Sequence of chain 1.H:
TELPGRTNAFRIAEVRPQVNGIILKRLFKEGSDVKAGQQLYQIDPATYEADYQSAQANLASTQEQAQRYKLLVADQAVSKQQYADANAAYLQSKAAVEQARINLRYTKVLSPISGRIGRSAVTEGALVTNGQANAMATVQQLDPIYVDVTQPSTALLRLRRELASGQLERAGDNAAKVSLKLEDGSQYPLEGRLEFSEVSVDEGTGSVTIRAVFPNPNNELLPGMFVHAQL

Sequence of chain 1.G:
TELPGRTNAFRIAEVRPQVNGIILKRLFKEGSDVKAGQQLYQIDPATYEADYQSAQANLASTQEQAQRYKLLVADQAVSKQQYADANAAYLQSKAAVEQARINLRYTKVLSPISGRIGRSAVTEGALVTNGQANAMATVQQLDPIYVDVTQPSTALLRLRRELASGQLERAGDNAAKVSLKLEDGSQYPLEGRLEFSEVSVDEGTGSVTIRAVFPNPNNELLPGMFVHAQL

A protein and the small-molecule ligand that binds it are described below.
Small molecule (SMILES): O=C[C@H](O)CO

Binding-site contacts:
Ligand atom C2 contacts residue VAL227 of chain 1.G at 4.1 Å (hydrophobic).
Ligand atom C2 contacts residue ARG147 of chain 1.H at 3.7 Å.
Ligand atom O3 contacts residue ARG147 of chain 1.H at 4.5 Å.
Ligand atom O2 contacts residue VAL227 of chain 1.G at 3.6 Å.
Ligand atom C1 contacts residue GLY146 of chain 1.H at 4.4 Å.
Ligand atom C2 contacts residue GLY146 of chain 1.H at 4.4 Å.
Ligand atom O1 contacts residue THR166 of chain 1.H at 3.7 Å.
Ligand atom C1 contacts residue ARG147 of chain 1.H at 4.4 Å.
Ligand atom C3 contacts residue ARG147 of chain 1.H at 4.1 Å.
Ligand atom O2 contacts residue GLY146 of chain 1.H at 3.2 Å.
Ligand atom O2 contacts residue SER228 of chain 1.G at 4.1 Å.
Ligand atom C3 contacts residue SER228 of chain 1.G at 4.2 Å.
Ligand atom O2 contacts residue ARG147 of chain 1.H at 2.3 Å (salt-bridge).
Ligand atom C2 contacts residue SER228 of chain 1.G at 3.6 Å.